Sequence of chain 1.A:
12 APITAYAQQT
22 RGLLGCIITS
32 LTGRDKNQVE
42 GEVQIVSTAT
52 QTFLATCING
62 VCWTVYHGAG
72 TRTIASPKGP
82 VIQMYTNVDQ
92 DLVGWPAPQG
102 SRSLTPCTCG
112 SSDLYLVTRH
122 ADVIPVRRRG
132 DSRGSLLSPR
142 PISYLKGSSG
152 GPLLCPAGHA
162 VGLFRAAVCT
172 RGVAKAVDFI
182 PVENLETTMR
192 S

A protein and the small-molecule ligand that binds it are described below.
Small molecule (SMILES): CC(C)COC(=O)N[C@H](C(=O)N[C@@H](CC1CC1)C(=O)N[C@@H](CC1CC1)C(=O)C(=O)NCC(=O)N[C@H](C(=O)O)c1ccccc1)C1CCCCC1

Binding-site contacts:
Ligand atom C7 contacts residue ARG134 of chain 1.A at 3.5 Å.
Ligand atom C14 contacts residue CYS170 of chain 1.A at 3.4 Å (hydrophobic).
Ligand atom O17 contacts residue ALA168 of chain 1.A at 2.9 Å (h-bond).
Ligand atom C24 contacts residue ARG166 of chain 1.A at 3.3 Å.
Ligand atom C25 contacts residue ARG166 of chain 1.A at 3.4 Å.
Ligand atom C33 contacts residue SER150 of chain 1.A at 1.4 Å.
Ligand atom C24 contacts residue ALA167 of chain 1.A at 3.6 Å (hydrophobic).
Ligand atom N26 contacts residue HIS68 of chain 1.A at 3.5 Å (h-bond).
Ligand atom C45 contacts residue LYS147 of chain 1.A at 3.5 Å.
Ligand atom O3 contacts residue ALA168 of chain 1.A at 3.3 Å (h-bond).
Ligand atom C38 contacts residue THR53 of chain 1.A at 3.4 Å.
Ligand atom N8 contacts residue ALA168 of chain 1.A at 3.0 Å (h-bond).
Ligand atom C27 contacts residue SER150 of chain 1.A at 2.5 Å.
Ligand atom C28 contacts residue SER150 of chain 1.A at 2.9 Å.
Ligand atom O49 contacts residue THR53 of chain 1.A at 2.7 Å (h-bond).
Ligand atom O34 contacts residue SER149 of chain 1.A at 3.2 Å (h-bond).
Ligand atom C46 contacts residue LYS147 of chain 1.A at 3.5 Å.
Ligand atom O32 contacts residue SER150 of chain 1.A at 2.2 Å (h-bond).
Ligand atom C1 contacts residue ALA168 of chain 1.A at 3.6 Å (hydrophobic).
Ligand atom C25 contacts residue HIS68 of chain 1.A at 3.5 Å.
Ligand atom N26 contacts residue ARG166 of chain 1.A at 3.1 Å (salt-bridge).
Ligand atom C19 contacts residue ARG166 of chain 1.A at 3.6 Å.
Ligand atom O49 contacts residue GLN52 of chain 1.A at 3.2 Å.
Ligand atom C35 contacts residue SER150 of chain 1.A at 2.5 Å.
Ligand atom N36 contacts residue GLN52 of chain 1.A at 3.6 Å.
Ligand atom O32 contacts residue HIS68 of chain 1.A at 2.5 Å (h-bond).
Ligand atom N36 contacts residue SER150 of chain 1.A at 3.6 Å (h-bond).
Ligand atom O34 contacts residue GLY148 of chain 1.A at 2.8 Å (h-bond).
Ligand atom O34 contacts residue SER150 of chain 1.A at 2.9 Å (h-bond).
Ligand atom C7 contacts residue VAL169 of chain 1.A at 3.3 Å (hydrophobic).
Ligand atom O17 contacts residue ALA167 of chain 1.A at 3.0 Å.
Ligand atom O39 contacts residue GLY148 of chain 1.A at 3.5 Å (h-bond).
Ligand atom C22 contacts residue HIS68 of chain 1.A at 3.5 Å.
Ligand atom C37 contacts residue GLN52 of chain 1.A at 3.4 Å.
Ligand atom C30 contacts residue ILE143 of chain 1.A at 3.6 Å (hydrophobic).
Ligand atom N40 contacts residue THR53 of chain 1.A at 3.0 Å (h-bond).
Ligand atom C43 contacts residue GLY148 of chain 1.A at 3.6 Å.
Ligand atom C37 contacts residue THR53 of chain 1.A at 3.1 Å.
Ligand atom N26 contacts residue SER150 of chain 1.A at 3.1 Å (h-bond).
Ligand atom C16 contacts residue ALA167 of chain 1.A at 3.6 Å (hydrophobic).